Binding-site contacts:
Ligand atom C4 contacts residue DA4 of chain 1.B at 3.2 Å.
Ligand atom C6 contacts residue DA5 of chain 1.B at 3.3 Å.
Ligand atom C6 contacts residue DT3 of chain 1.B at 2.9 Å.
Ligand atom N6 contacts residue DT1 of chain 1.B at 2.3 Å (h-bond).
Ligand atom C2 contacts residue DT3 of chain 1.B at 3.0 Å.
Ligand atom C2 contacts residue DC2 of chain 1.B at 3.3 Å.
Ligand atom N1 contacts residue DT3 of chain 1.B at 2.5 Å (h-bond).
Ligand atom N6 contacts residue DA5 of chain 1.B at 2.8 Å (h-bond).
Ligand atom C4 contacts residue DA5 of chain 1.B at 3.5 Å.
Ligand atom C2 contacts residue DA4 of chain 1.B at 3.0 Å.
Ligand atom O4 contacts residue DA4 of chain 1.B at 2.5 Å (h-bond).
Ligand atom N3 contacts residue DA4 of chain 1.B at 3.2 Å.
Ligand atom N1 contacts residue DG7 of chain 1.B at 3.4 Å (h-bond).
Ligand atom OP1 contacts residue GLY231 of chain 1.C at 3.2 Å.
Ligand atom OP1 contacts residue GLU232 of chain 1.C at 2.9 Å (salt-bridge).
Ligand atom N1 contacts residue DA5 of chain 1.B at 3.4 Å (h-bond).
Ligand atom C2 contacts residue DG7 of chain 1.B at 3.3 Å.
Ligand atom O2 contacts residue DG7 of chain 1.B at 2.6 Å (h-bond).
Ligand atom N2 contacts residue DC2 of chain 1.B at 2.3 Å (h-bond).
Ligand atom N1 contacts residue DC2 of chain 1.B at 3.0 Å (h-bond).
Ligand atom O4 contacts residue DT3 of chain 1.B at 3.3 Å (h-bond).
Ligand atom N6 contacts residue DT3 of chain 1.B at 2.5 Å (h-bond).
Ligand atom O6 contacts residue DT1 of chain 1.B at 3.4 Å (h-bond).
Ligand atom N3 contacts residue DG7 of chain 1.B at 3.2 Å (h-bond).
Ligand atom C6 contacts residue DT1 of chain 1.B at 3.2 Å.
Ligand atom C2 contacts residue DA4 of chain 1.B at 3.0 Å.
Ligand atom C6 contacts residue DT1 of chain 1.B at 3.4 Å.
Ligand atom OP1 contacts residue LYS230 of chain 1.C at 3.1 Å (salt-bridge).
Ligand atom N3 contacts residue DA5 of chain 1.B at 3.0 Å (h-bond).
Ligand atom N1 contacts residue DT6 of chain 1.B at 2.8 Å (h-bond).
Ligand atom N1 contacts residue DT1 of chain 1.B at 3.0 Å (h-bond).
Ligand atom OP1 contacts residue THR233 of chain 1.C at 2.9 Å (h-bond).
Ligand atom N6 contacts residue DT6 of chain 1.B at 2.7 Å (h-bond).
Ligand atom N3 contacts residue DA4 of chain 1.B at 2.3 Å (h-bond).
Ligand atom OP1 contacts residue LYS234 of chain 1.C at 3.1 Å (salt-bridge).
Ligand atom C5' contacts residue GLY231 of chain 1.C at 3.4 Å.
Ligand atom O2 contacts residue DA4 of chain 1.B at 2.8 Å.
Ligand atom O4 contacts residue DA5 of chain 1.B at 3.2 Å (h-bond).
Ligand atom N1 contacts residue DT1 of chain 1.B at 3.2 Å (h-bond).
Ligand atom N1 contacts residue DA4 of chain 1.B at 3.1 Å (h-bond).

A protein and the small-molecule ligand that binds it are described below.
Small molecule (SMILES): Cc1cn([C@H]2C[C@H](O[P](=O)(O)OC[C@H]3O[C@@H](n4cnc5c(N)ncnc54)C[C@@H]3O[P](=O)(O)OC[C@H]3O[C@@H](n4cnc5c(=O)nc(N)[nH]c54)C[C@@H]3O[P](=O)(O)OC[C@H]3O[C@@H](n4cnc5c(N)ncnc54)C[C@@H]3OP(=O)(O)O)[C@@H](CO[P](=O)(O)O[C@H]3C[C@H](n4cc(C)c(=O)[nH]c4=O)O[C@@H]3CO[P](=O)(O)O[C@H]3C[C@H](n4cnc5c(N)ncnc54)O[C@@H]3CO[P](=O)(O)O[C@H]3C[C@H](n4ccc(N)nc4=O)O[C@@H]3CO)O2)c(=O)[nH]c1=O

Sequence of chain 1.C:
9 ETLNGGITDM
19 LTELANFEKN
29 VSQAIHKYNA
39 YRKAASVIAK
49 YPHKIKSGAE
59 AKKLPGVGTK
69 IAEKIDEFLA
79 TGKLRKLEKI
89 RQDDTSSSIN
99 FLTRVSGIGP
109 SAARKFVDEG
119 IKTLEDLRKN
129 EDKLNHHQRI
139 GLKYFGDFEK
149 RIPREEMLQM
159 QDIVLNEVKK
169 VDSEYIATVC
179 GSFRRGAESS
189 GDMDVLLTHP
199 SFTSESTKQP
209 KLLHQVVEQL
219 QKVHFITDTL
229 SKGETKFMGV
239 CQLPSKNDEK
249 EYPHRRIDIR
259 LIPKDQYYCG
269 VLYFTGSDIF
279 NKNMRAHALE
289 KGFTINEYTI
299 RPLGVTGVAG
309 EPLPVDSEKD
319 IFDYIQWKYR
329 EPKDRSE